Binding-site contacts:
Ligand atom O1 contacts residue SER144 of chain 1.A at 3.6 Å (h-bond).
Ligand atom P contacts residue SER143 of chain 1.A at 4.3 Å.
Ligand atom O2 contacts residue SER143 of chain 1.A at 3.3 Å (h-bond).
Ligand atom O1 contacts residue SER143 of chain 1.A at 4.3 Å.
Ligand atom C1 contacts residue SER144 of chain 1.A at 3.9 Å.
Ligand atom O3P contacts residue HIS32 of chain 1.A at 3.2 Å (h-bond).
Ligand atom O1P contacts residue HIS32 of chain 1.A at 3.5 Å (h-bond).
Ligand atom P contacts residue HIS32 of chain 1.A at 3.8 Å.
Ligand atom O2P contacts residue SER143 of chain 1.A at 4.1 Å.
Ligand atom O2 contacts residue SER144 of chain 1.A at 3.0 Å (h-bond).
Ligand atom O2P contacts residue SER142 of chain 1.A at 3.3 Å.
Ligand atom C1 contacts residue SER143 of chain 1.A at 4.1 Å.
Ligand atom C1 contacts residue SER142 of chain 1.A at 4.2 Å.
Ligand atom O3P contacts residue SER143 of chain 1.A at 3.2 Å (h-bond).
Ligand atom P contacts residue SER142 of chain 1.A at 4.3 Å.
Ligand atom O2 contacts residue SER142 of chain 1.A at 3.2 Å (h-bond).
Ligand atom C1P contacts residue SER142 of chain 1.A at 4.5 Å.
Ligand atom O1 contacts residue THR24 of chain 1.A at 4.4 Å.
Ligand atom O2P contacts residue HIS32 of chain 1.A at 4.3 Å.

Sequence of chain 1.A:
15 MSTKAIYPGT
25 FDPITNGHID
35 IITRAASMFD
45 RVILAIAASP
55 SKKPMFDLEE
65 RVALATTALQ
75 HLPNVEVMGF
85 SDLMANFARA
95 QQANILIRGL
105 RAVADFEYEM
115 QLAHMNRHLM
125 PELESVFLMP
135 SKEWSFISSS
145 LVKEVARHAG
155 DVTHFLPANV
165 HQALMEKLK

A protein and the small-molecule ligand that binds it are described below.
Small molecule (SMILES): O=C(O)CP(=O)(O)O